This protein binds this small molecule.
Small molecule (SMILES): CC(=O)N[C@H]1[C@H](O[C@H]2[C@H](O)[C@@H](NC(C)=O)CO[C@@H]2CO)O[C@H](CO)[C@@H](O)[C@@H]1O

Sequence of chain 1.E:
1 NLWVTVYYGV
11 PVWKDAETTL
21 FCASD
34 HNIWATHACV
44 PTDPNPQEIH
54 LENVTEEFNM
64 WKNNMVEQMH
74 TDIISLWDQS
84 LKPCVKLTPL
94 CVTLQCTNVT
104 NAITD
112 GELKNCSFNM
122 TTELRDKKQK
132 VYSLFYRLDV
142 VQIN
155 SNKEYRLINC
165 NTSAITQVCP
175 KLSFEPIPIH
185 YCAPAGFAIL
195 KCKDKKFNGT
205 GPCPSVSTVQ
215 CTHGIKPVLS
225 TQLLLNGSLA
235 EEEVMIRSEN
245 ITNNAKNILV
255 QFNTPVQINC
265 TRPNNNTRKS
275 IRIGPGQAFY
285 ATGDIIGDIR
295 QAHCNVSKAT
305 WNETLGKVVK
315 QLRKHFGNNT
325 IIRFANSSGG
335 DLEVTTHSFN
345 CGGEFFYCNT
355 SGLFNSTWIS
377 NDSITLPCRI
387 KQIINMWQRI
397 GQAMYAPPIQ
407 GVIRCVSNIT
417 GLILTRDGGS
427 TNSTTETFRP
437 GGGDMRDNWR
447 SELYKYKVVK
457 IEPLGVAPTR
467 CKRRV

Binding-site contacts:
Ligand atom C2 contacts residue ASN120 of chain 1.E at 2.3 Å.
Ligand atom C3 contacts residue ASN120 of chain 1.E at 3.7 Å.
Ligand atom O7 contacts residue ASN120 of chain 1.E at 4.1 Å.
Ligand atom C7 contacts residue ASN120 of chain 1.E at 3.7 Å.
Ligand atom O7 contacts residue LYS131 of chain 1.E at 3.8 Å.
Ligand atom C8 contacts residue GLN98 of chain 1.E at 3.8 Å.
Ligand atom C1 contacts residue ASN120 of chain 1.E at 1.4 Å.
Ligand atom C5 contacts residue ASN120 of chain 1.E at 3.6 Å.
Ligand atom C8 contacts residue SER118 of chain 1.E at 4.0 Å.
Ligand atom N2 contacts residue ASN120 of chain 1.E at 2.9 Å (h-bond).
Ligand atom O5 contacts residue ASN120 of chain 1.E at 2.2 Å (h-bond).
Ligand atom C4 contacts residue ASN120 of chain 1.E at 4.1 Å.